Sequence of chain 5.MA:
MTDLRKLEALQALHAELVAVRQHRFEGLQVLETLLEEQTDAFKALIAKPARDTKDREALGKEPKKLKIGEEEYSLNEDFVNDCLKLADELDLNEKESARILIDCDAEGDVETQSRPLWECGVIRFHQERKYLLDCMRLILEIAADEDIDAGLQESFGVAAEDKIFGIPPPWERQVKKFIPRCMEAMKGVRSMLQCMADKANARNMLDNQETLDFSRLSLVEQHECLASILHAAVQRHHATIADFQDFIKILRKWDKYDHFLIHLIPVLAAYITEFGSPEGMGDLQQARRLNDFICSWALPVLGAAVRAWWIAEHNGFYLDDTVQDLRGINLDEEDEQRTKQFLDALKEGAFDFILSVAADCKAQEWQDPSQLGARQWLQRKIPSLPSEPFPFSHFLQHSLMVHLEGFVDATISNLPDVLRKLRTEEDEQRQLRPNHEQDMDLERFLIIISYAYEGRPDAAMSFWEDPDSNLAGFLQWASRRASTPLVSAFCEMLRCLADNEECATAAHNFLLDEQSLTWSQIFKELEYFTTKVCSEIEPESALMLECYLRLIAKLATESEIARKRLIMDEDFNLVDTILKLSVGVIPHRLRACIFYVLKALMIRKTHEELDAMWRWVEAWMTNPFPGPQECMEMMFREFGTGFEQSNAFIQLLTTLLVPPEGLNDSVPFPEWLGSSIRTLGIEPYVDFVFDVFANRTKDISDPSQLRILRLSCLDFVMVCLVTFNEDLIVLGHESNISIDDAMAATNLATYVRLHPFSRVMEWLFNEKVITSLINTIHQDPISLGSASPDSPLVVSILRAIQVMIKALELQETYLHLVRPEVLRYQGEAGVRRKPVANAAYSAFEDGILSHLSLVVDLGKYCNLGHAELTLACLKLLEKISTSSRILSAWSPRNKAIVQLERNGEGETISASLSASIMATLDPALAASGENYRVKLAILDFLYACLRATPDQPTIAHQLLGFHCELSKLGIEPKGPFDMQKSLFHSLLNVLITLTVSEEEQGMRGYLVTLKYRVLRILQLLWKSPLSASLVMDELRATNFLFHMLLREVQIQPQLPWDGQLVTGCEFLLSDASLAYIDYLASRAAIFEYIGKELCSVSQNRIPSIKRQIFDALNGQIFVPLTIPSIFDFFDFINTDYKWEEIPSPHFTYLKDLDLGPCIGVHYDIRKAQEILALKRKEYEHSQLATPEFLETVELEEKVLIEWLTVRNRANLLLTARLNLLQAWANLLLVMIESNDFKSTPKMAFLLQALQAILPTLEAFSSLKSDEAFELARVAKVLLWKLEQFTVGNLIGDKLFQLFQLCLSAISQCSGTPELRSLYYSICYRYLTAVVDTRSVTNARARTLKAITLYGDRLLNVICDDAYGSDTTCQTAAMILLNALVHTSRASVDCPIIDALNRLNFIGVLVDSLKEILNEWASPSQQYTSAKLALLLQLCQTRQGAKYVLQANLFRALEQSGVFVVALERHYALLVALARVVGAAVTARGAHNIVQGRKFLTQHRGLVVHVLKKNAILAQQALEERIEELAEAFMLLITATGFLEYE

Sequence of chain 5.A:
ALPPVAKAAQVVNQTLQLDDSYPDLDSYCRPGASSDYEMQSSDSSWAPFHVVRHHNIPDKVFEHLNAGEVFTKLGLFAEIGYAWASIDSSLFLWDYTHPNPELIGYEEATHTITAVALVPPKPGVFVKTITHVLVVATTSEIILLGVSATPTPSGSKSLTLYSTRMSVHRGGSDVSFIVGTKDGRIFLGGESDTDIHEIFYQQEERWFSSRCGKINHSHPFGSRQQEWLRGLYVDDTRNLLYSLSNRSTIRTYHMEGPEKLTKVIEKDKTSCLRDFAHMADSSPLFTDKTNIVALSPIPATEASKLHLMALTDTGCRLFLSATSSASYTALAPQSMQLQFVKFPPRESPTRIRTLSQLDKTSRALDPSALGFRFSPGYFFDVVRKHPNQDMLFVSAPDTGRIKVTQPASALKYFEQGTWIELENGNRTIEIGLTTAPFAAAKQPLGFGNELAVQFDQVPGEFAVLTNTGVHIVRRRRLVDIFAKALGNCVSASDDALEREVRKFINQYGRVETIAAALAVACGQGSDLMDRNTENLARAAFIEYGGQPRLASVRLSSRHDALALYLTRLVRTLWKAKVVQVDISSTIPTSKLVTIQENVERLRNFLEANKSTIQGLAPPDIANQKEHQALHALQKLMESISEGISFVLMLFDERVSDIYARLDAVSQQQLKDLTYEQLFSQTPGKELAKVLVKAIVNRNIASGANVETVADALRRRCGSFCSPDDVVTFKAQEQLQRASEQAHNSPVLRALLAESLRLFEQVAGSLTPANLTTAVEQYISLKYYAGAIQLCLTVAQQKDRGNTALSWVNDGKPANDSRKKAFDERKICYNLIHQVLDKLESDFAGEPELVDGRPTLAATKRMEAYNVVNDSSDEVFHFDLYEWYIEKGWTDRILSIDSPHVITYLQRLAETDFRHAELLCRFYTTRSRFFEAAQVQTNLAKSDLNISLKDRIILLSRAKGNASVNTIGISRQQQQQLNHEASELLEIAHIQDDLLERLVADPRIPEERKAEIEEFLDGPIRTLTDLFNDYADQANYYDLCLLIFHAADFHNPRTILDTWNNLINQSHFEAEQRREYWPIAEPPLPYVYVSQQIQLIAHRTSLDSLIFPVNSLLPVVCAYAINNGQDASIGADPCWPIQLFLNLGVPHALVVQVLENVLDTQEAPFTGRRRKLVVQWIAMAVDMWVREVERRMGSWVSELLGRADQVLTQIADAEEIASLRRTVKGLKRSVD

The small molecule below binds the protein below.
Small molecule (SMILES): CC[C@H](C)[C@H](NC(=O)[C@@H](NC(=O)[C@H](CC(C)C)NC(=O)[C@@H](N)CCCCN)C(C)C)C(=O)N[C@@H](CC(N)=O)C(=O)N[C@@H](CCCCN)C(=O)N[C@@H](CC(=O)O)C(=O)N[C@@H](CCSC)C(=O)N[C@@H](CCCN=C(N)N)C(=O)N[C@H](C(=O)N[C@@H](CC(=O)O)C(=O)N[C@@H](CC(C)C)C(=O)N[C@@H](Cc1ccccc1)C(=O)N[C@@H](CO)C(=O)N1CCC[C@H]1C(=O)N1CCC[C@H]1C(=O)N[C@H](C=O)CC(N)=O)[C@@H](C)O

Binding-site contacts:
Ligand atom CG contacts residue ILE1045 of chain 5.A at 3.5 Å (hydrophobic).
Ligand atom O contacts residue ASN1069 of chain 5.A at 3.3 Å (h-bond).
Ligand atom CE1 contacts residue ARG1044 of chain 5.A at 3.5 Å.
Ligand atom O contacts residue GLN1074 of chain 5.A at 3.0 Å (h-bond).
Ligand atom CB contacts residue GLU1052 of chain 5.A at 3.1 Å.
Ligand atom NH2 contacts residue ASP1073 of chain 5.A at 3.1 Å (salt-bridge).
Ligand atom N contacts residue THR1065 of chain 5.A at 3.2 Å (h-bond).
Ligand atom CG contacts residue GLU1052 of chain 5.A at 3.2 Å.
Ligand atom O contacts residue THR1065 of chain 5.A at 3.6 Å.
Ligand atom CD1 contacts residue ILE1053 of chain 5.A at 3.4 Å (hydrophobic).
Ligand atom CE contacts residue LYS1225 of chain 5.MA at 2.9 Å.
Ligand atom OG1 contacts residue ARG1049 of chain 5.A at 2.9 Å (salt-bridge).
Ligand atom CD1 contacts residue THR1065 of chain 5.A at 3.5 Å.
Ligand atom NZ contacts residue LYS1225 of chain 5.MA at 2.2 Å.
Ligand atom CD contacts residue GLN1074 of chain 5.A at 3.5 Å.
Ligand atom CG1 contacts residue PHE1068 of chain 5.A at 3.4 Å (hydrophobic).
Ligand atom CD contacts residue GLU1228 of chain 5.MA at 2.9 Å.
Ligand atom O contacts residue THR1065 of chain 5.A at 3.2 Å.
Ligand atom O contacts residue ARG1049 of chain 5.A at 3.7 Å.
Ligand atom NZ contacts residue GLU1228 of chain 5.MA at 2.8 Å.
Ligand atom N contacts residue GLN1074 of chain 5.A at 3.2 Å (h-bond).
Ligand atom CG2 contacts residue PHE1068 of chain 5.A at 3.6 Å (hydrophobic).
Ligand atom CA contacts residue ASN1069 of chain 5.A at 3.5 Å.
Ligand atom CG contacts residue GLU1228 of chain 5.MA at 2.9 Å.
Ligand atom NH1 contacts residue ASN1069 of chain 5.A at 2.8 Å (h-bond).
Ligand atom NH1 contacts residue ASP1073 of chain 5.A at 3.6 Å.
Ligand atom O contacts residue ARG1049 of chain 5.A at 3.7 Å.
Ligand atom CE contacts residue GLU1228 of chain 5.MA at 2.4 Å.
Ligand atom CZ contacts residue ARG1044 of chain 5.A at 3.2 Å.
Ligand atom CB contacts residue GLU1228 of chain 5.MA at 3.7 Å.
Ligand atom CD1 contacts residue ARG1044 of chain 5.A at 3.1 Å.
Ligand atom NZ contacts residue ASP1073 of chain 5.A at 3.0 Å (salt-bridge).
Ligand atom CA contacts residue THR1065 of chain 5.A at 3.6 Å.
Ligand atom N contacts residue ASN1069 of chain 5.A at 2.9 Å (h-bond).
Ligand atom O contacts residue ASN1069 of chain 5.A at 3.0 Å (h-bond).
Ligand atom C contacts residue ASN1069 of chain 5.A at 3.2 Å.
Ligand atom CD1 contacts residue PHE1068 of chain 5.A at 3.4 Å (hydrophobic).
Ligand atom O contacts residue ILE1045 of chain 5.A at 3.6 Å.
Ligand atom CB contacts residue GLN1074 of chain 5.A at 3.5 Å.
Ligand atom O contacts residue ARG1049 of chain 5.A at 3.7 Å.